Binding-site contacts:
Ligand atom O6 contacts residue SER721 of chain 1.L at 4.1 Å.
Ligand atom C2 contacts residue ASN719 of chain 1.L at 2.5 Å.
Ligand atom O5 contacts residue ASN719 of chain 1.L at 2.4 Å (h-bond).
Ligand atom C1 contacts residue ASN719 of chain 1.L at 1.4 Å.
Ligand atom C7 contacts residue GLN708 of chain 1.L at 4.4 Å.
Ligand atom C6 contacts residue SER721 of chain 1.L at 3.2 Å.
Ligand atom O7 contacts residue ASN719 of chain 1.L at 3.8 Å.
Ligand atom C7 contacts residue LEU707 of chain 1.L at 4.4 Å (hydrophobic).
Ligand atom C8 contacts residue LEU707 of chain 1.L at 3.7 Å (hydrophobic).
Ligand atom N2 contacts residue ASN719 of chain 1.L at 2.9 Å (h-bond).
Ligand atom O7 contacts residue GLN708 of chain 1.L at 4.3 Å.
Ligand atom C5 contacts residue ASN719 of chain 1.L at 3.7 Å.
Ligand atom C8 contacts residue GLN708 of chain 1.L at 3.6 Å.
Ligand atom C7 contacts residue ASN719 of chain 1.L at 3.5 Å.
Ligand atom C3 contacts residue ASN719 of chain 1.L at 3.8 Å.
Ligand atom C5 contacts residue SER721 of chain 1.L at 4.4 Å.
Ligand atom C4 contacts residue ASN719 of chain 1.L at 4.3 Å.
Ligand atom O5 contacts residue SER721 of chain 1.L at 4.4 Å.

A small-molecule ligand and the protein it binds are described below.
Small molecule (SMILES): CC(=O)N[C@@H]1[C@@H](O)[C@H](O)[C@@H](CO)O[C@H]1O

Sequence of chain 1.L:
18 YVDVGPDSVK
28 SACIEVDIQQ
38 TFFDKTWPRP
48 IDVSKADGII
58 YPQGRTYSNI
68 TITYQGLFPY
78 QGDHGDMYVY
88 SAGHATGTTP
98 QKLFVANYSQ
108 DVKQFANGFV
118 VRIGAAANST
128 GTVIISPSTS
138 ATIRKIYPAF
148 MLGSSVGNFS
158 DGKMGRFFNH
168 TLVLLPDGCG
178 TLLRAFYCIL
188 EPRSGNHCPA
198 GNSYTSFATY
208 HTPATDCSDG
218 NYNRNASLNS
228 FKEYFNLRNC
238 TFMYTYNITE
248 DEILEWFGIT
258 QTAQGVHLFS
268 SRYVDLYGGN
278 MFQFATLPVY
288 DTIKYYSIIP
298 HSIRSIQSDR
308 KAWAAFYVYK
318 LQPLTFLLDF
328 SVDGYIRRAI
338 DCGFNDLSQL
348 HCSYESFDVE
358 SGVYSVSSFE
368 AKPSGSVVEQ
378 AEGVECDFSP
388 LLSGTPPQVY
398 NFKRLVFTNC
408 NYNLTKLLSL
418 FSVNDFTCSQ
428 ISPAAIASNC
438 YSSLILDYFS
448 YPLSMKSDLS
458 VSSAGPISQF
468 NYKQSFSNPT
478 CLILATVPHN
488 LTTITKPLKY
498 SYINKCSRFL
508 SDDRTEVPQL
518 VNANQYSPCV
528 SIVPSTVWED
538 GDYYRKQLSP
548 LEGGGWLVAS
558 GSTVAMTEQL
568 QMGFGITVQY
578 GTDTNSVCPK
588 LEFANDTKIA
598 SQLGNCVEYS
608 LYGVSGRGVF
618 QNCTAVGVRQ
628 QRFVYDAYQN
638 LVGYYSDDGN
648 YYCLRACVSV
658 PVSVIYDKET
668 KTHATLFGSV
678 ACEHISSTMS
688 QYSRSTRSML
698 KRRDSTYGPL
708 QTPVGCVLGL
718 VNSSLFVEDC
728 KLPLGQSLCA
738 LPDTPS